Binding-site contacts:
Ligand atom CD1 contacts residue VAL67 of chain 1.A at 3.6 Å (hydrophobic).
Ligand atom CA contacts residue ASP77 of chain 1.A at 3.5 Å.
Ligand atom CD2 contacts residue TYR7 of chain 1.A at 3.6 Å (hydrophobic).
Ligand atom CG contacts residue LYS66 of chain 1.A at 3.4 Å.
Ligand atom CB contacts residue TRP167 of chain 1.A at 3.6 Å (hydrophobic).
Ligand atom N contacts residue TYR7 of chain 1.A at 2.8 Å (h-bond).
Ligand atom N contacts residue TYR171 of chain 1.A at 2.6 Å (h-bond).
Ligand atom C contacts residue GLU63 of chain 1.A at 3.6 Å.
Ligand atom CA contacts residue TYR7 of chain 1.A at 3.3 Å (hydrophobic).
Ligand atom O contacts residue TRP147 of chain 1.A at 3.6 Å.
Ligand atom O contacts residue LYS146 of chain 1.A at 3.5 Å (salt-bridge).
Ligand atom SD contacts residue LYS66 of chain 1.A at 3.5 Å (salt-bridge).
Ligand atom CD2 contacts residue THR73 of chain 1.A at 3.4 Å.
Ligand atom CG contacts residue GLU63 of chain 1.A at 3.5 Å.
Ligand atom CE contacts residue GLU63 of chain 1.A at 3.4 Å.
Ligand atom N contacts residue GLU63 of chain 1.A at 2.8 Å (salt-bridge).
Ligand atom CG contacts residue TRP147 of chain 1.A at 3.4 Å (hydrophobic).
Ligand atom O contacts residue TYR7 of chain 1.A at 3.4 Å.
Ligand atom CD1 contacts residue TYR159 of chain 1.A at 3.5 Å (hydrophobic).
Ligand atom CD1 contacts residue MET45 of chain 1.A at 3.6 Å (hydrophobic).
Ligand atom CA contacts residue TYR171 of chain 1.A at 3.4 Å (hydrophobic).
Ligand atom O contacts residue TRP147 of chain 1.A at 2.8 Å (h-bond).
Ligand atom CG1 contacts residue TYR116 of chain 1.A at 3.5 Å (hydrophobic).
Ligand atom C contacts residue TYR7 of chain 1.A at 3.2 Å (hydrophobic).
Ligand atom N contacts residue TYR7 of chain 1.A at 3.5 Å (h-bond).
Ligand atom OXT contacts residue TYR84 of chain 1.A at 3.5 Å (h-bond).
Ligand atom O contacts residue TYR84 of chain 1.A at 2.7 Å (h-bond).
Ligand atom O contacts residue THR143 of chain 1.A at 2.7 Å (h-bond).
Ligand atom OXT contacts residue LYS146 of chain 1.A at 3.0 Å (salt-bridge).
Ligand atom CE contacts residue TRP167 of chain 1.A at 3.6 Å (hydrophobic).
Ligand atom CA contacts residue GLU63 of chain 1.A at 3.4 Å.
Ligand atom CG2 contacts residue ASP77 of chain 1.A at 3.4 Å.
Ligand atom C contacts residue TYR84 of chain 1.A at 3.5 Å (hydrophobic).
Ligand atom O contacts residue TYR159 of chain 1.A at 2.7 Å (h-bond).
Ligand atom CD1 contacts residue GLU63 of chain 1.A at 3.5 Å.
Ligand atom O contacts residue HIS70 of chain 1.A at 3.0 Å.
Ligand atom O contacts residue LYS66 of chain 1.A at 2.9 Å (salt-bridge).
Ligand atom N contacts residue ASP77 of chain 1.A at 3.0 Å (salt-bridge).
Ligand atom N contacts residue TYR99 of chain 1.A at 3.0 Å (h-bond).
Ligand atom CD2 contacts residue TYR99 of chain 1.A at 3.6 Å (hydrophobic).

This small molecule binds to this protein.
Small molecule (SMILES): CSCC[C@H](N)C(=O)N[C@@H](CC(C)C)C(=O)N[C@@H](CC1=CN=C2C=CC=CC12)C(=O)NCC(=O)N[C@@H](Cc1ccc(O)cc1)C(=O)N[C@@H](CC(C)C)C(=O)N[C@@H](CCC(N)=O)C(=O)N[C@@H](Cc1ccc(O)cc1)C(=O)N[C@H](C(=O)O)C(C)C

Sequence of chain 1.A:
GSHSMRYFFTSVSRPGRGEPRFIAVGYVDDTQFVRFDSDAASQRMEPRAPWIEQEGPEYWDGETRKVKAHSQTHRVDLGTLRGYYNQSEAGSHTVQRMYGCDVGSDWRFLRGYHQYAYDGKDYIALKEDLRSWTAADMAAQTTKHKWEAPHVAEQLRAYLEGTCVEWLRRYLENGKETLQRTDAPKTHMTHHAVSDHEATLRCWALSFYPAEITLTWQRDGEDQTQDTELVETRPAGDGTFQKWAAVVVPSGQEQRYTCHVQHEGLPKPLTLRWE